Sequence of chain 2.A:
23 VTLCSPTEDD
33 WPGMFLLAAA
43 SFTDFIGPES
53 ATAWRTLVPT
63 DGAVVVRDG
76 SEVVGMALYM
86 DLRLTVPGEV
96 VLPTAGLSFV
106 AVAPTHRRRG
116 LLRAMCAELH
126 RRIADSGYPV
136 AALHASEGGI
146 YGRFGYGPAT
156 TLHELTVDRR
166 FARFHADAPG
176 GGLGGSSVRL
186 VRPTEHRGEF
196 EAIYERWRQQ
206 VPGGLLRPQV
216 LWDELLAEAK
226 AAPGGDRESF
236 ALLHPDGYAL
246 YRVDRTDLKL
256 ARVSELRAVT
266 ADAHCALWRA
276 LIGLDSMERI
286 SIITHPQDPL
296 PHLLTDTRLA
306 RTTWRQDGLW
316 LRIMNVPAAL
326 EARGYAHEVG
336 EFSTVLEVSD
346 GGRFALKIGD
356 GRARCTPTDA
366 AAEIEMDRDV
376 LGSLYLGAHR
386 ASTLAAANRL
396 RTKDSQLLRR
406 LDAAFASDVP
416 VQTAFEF

Binding-site contacts:
Ligand atom C20 contacts residue TRP56 of chain 2.A at 3.7 Å (hydrophobic).
Ligand atom C14 contacts residue ASP46 of chain 2.A at 3.3 Å.
Ligand atom N01 contacts residue TRP56 of chain 2.A at 3.7 Å.
Ligand atom C02 contacts residue TRP56 of chain 2.A at 3.7 Å (hydrophobic).
Ligand atom C21 contacts residue TRP56 of chain 2.A at 3.6 Å (hydrophobic).
Ligand atom O16 contacts residue GLU421 of chain 2.A at 3.3 Å.
Ligand atom C02 contacts residue PHE422 of chain 2.A at 3.7 Å (hydrophobic).
Ligand atom C22 contacts residue TRP56 of chain 2.A at 3.8 Å (hydrophobic).
Ligand atom N01 contacts residue PHE422 of chain 2.A at 2.9 Å (h-bond).
Ligand atom C04 contacts residue TRP56 of chain 2.A at 3.8 Å (hydrophobic).
Ligand atom C12 contacts residue PHE44 of chain 2.A at 3.5 Å (hydrophobic).
Ligand atom C22 contacts residue PHE104 of chain 2.A at 3.5 Å (hydrophobic).
Ligand atom N08 contacts residue ASP46 of chain 2.A at 4.0 Å.
Ligand atom N11 contacts residue ASP46 of chain 2.A at 3.4 Å (salt-bridge).
Ligand atom C12 contacts residue ASP46 of chain 2.A at 4.0 Å.
Ligand atom C15 contacts residue PHE104 of chain 2.A at 3.9 Å (hydrophobic).
Ligand atom C15 contacts residue PHE44 of chain 2.A at 4.0 Å (hydrophobic).
Ligand atom S19 contacts residue PHE104 of chain 2.A at 3.7 Å.
Ligand atom C06 contacts residue TRP56 of chain 2.A at 4.0 Å (hydrophobic).
Ligand atom C25 contacts residue LEU83 of chain 2.A at 4.0 Å (hydrophobic).
Ligand atom N03 contacts residue PHE422 of chain 2.A at 3.6 Å.
Ligand atom C09 contacts residue PHE422 of chain 2.A at 3.3 Å (hydrophobic).
Ligand atom N17 contacts residue ILE48 of chain 2.A at 4.0 Å.
Ligand atom N03 contacts residue TRP56 of chain 2.A at 3.8 Å.
Ligand atom N17 contacts residue TRP56 of chain 2.A at 3.8 Å.
Ligand atom C21 contacts residue PHE104 of chain 2.A at 3.7 Å (hydrophobic).
Ligand atom C18 contacts residue TRP56 of chain 2.A at 3.8 Å (hydrophobic).
Ligand atom S05 contacts residue ILE48 of chain 2.A at 4.0 Å.
Ligand atom C07 contacts residue GLU421 of chain 2.A at 3.9 Å.
Ligand atom C06 contacts residue GLU421 of chain 2.A at 3.8 Å.
Ligand atom N01 contacts residue MET85 of chain 2.A at 3.5 Å.
Ligand atom S19 contacts residue ALA53 of chain 2.A at 3.9 Å.
Ligand atom C13 contacts residue ASP46 of chain 2.A at 3.4 Å.
Ligand atom C25 contacts residue PHE104 of chain 2.A at 4.0 Å (hydrophobic).
Ligand atom C24 contacts residue LEU83 of chain 2.A at 3.8 Å (hydrophobic).
Ligand atom C23 contacts residue PHE104 of chain 2.A at 3.8 Å (hydrophobic).
Ligand atom C10 contacts residue PHE422 of chain 2.A at 3.7 Å (hydrophobic).
Ligand atom N01 contacts residue SER103 of chain 2.A at 2.8 Å (h-bond).
Ligand atom C02 contacts residue SER103 of chain 2.A at 3.8 Å.
Ligand atom N08 contacts residue GLU421 of chain 2.A at 3.7 Å.

A protein and the small-molecule ligand that binds it are described below.
Small molecule (SMILES): CCN(CC)CCNC(=O)CSc1nc(N)c2c3c(sc2n1)CCC3